Sequence of chain 1.A:
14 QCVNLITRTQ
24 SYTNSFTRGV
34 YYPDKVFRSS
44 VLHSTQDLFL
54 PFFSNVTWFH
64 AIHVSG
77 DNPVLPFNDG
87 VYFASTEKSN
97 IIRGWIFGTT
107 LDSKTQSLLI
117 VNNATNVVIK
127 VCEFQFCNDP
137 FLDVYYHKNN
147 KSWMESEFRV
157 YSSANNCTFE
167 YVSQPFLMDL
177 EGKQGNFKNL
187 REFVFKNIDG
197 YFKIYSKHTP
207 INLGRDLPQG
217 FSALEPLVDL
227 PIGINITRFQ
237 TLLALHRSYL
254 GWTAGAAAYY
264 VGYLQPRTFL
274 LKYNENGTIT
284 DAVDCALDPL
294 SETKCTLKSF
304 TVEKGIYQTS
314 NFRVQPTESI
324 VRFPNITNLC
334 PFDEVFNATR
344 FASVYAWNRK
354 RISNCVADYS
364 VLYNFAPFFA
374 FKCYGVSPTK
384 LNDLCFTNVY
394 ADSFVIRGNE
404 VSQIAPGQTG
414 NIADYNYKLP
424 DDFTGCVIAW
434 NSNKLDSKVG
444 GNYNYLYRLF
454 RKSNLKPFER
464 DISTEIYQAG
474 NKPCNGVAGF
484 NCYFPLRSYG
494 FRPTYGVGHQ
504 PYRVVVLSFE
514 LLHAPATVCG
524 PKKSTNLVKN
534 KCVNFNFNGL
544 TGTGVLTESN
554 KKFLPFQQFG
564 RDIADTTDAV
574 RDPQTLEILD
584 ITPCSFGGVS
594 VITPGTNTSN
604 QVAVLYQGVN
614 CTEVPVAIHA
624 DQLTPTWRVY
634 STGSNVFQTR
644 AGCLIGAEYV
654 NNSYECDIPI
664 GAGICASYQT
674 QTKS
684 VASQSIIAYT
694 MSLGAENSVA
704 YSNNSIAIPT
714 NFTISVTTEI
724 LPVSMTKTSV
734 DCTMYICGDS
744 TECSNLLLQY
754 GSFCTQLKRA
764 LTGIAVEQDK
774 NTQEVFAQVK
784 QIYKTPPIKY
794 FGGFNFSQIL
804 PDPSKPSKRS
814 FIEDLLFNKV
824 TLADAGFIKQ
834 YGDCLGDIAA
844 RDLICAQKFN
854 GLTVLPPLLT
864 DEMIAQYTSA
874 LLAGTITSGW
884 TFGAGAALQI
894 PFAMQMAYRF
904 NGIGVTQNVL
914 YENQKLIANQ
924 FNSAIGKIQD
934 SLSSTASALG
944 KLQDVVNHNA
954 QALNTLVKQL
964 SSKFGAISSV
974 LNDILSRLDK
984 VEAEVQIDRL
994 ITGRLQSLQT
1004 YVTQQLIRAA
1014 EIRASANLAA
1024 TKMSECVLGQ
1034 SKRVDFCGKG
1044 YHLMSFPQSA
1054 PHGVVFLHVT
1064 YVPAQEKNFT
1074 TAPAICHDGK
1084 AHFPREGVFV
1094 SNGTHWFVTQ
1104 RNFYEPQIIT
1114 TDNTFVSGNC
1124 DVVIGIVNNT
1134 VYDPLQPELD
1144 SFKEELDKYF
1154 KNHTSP

Binding-site contacts:
Ligand atom C3 contacts residue ASN1155 of chain 1.A at 3.7 Å.
Ligand atom N2 contacts residue ASN1155 of chain 1.A at 2.8 Å (h-bond).
Ligand atom C8 contacts residue ASN1155 of chain 1.A at 4.0 Å.
Ligand atom C5 contacts residue ASN1155 of chain 1.A at 3.5 Å.
Ligand atom O7 contacts residue ASN1155 of chain 1.A at 2.7 Å (h-bond).
Ligand atom O5 contacts residue SER1158 of chain 1.A at 4.0 Å.
Ligand atom C4 contacts residue ASN1155 of chain 1.A at 4.1 Å.
Ligand atom C7 contacts residue ASN1155 of chain 1.A at 3.1 Å.
Ligand atom O5 contacts residue ASN1155 of chain 1.A at 2.2 Å (h-bond).
Ligand atom O6 contacts residue SER1158 of chain 1.A at 3.8 Å.
Ligand atom C1 contacts residue ASN1155 of chain 1.A at 1.3 Å.
Ligand atom C2 contacts residue ASN1155 of chain 1.A at 2.4 Å.

This protein binds this small molecule.
Small molecule (SMILES): CC(=O)N[C@@H]1[C@@H](O)[C@H](O)[C@@H](CO)O[C@H]1O